The protein below binds the small molecule below.
Small molecule (SMILES): Cc1ccc(O)c(O)c1

Sequence of chain 1.A:
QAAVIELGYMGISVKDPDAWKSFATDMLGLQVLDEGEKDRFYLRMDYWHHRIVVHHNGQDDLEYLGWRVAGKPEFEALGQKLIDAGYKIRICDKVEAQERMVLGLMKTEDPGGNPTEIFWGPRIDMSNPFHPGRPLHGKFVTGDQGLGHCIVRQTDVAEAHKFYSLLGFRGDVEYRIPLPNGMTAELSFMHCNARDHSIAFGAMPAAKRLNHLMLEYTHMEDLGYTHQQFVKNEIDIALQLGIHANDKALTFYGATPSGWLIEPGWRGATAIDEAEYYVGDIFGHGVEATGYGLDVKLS

Binding-site contacts:
Ligand atom C3 contacts residue GLU66 of chain 1.A at 3.3 Å.
Ligand atom C6 contacts residue ARG212 of chain 1.A at 3.8 Å.
Ligand atom O3 contacts residue SER16 of chain 1.A at 3.5 Å (h-bond).
Ligand atom C contacts residue ARG212 of chain 1.A at 3.5 Å.
Ligand atom C2 contacts residue ASP64 of chain 1.A at 3.8 Å.
Ligand atom C3 contacts residue GLN62 of chain 1.A at 3.3 Å.
Ligand atom O4 contacts residue SER16 of chain 1.A at 4.2 Å.
Ligand atom O4 contacts residue GLU66 of chain 1.A at 2.5 Å (salt-bridge).
Ligand atom C5 contacts residue GLN62 of chain 1.A at 2.4 Å.
Ligand atom C6 contacts residue GLN62 of chain 1.A at 2.8 Å.
Ligand atom O3 contacts residue GLN62 of chain 1.A at 3.7 Å.
Ligand atom C2 contacts residue LEU65 of chain 1.A at 3.8 Å (hydrophobic).
Ligand atom O4 contacts residue GLN62 of chain 1.A at 3.1 Å.
Ligand atom O3 contacts residue ASP64 of chain 1.A at 3.8 Å.
Ligand atom O3 contacts residue LEU65 of chain 1.A at 3.0 Å (h-bond).
Ligand atom O3 contacts residue ARG212 of chain 1.A at 3.9 Å.
Ligand atom C1 contacts residue GLN62 of chain 1.A at 3.4 Å.
Ligand atom O3 contacts residue GLU66 of chain 1.A at 2.5 Å (salt-bridge).
Ligand atom C4 contacts residue GLU66 of chain 1.A at 3.3 Å.
Ligand atom C3 contacts residue ARG212 of chain 1.A at 3.5 Å.
Ligand atom C3 contacts residue ASP64 of chain 1.A at 4.2 Å.
Ligand atom C contacts residue ASP64 of chain 1.A at 4.0 Å.
Ligand atom C5 contacts residue ARG212 of chain 1.A at 4.3 Å.
Ligand atom C3 contacts residue LEU65 of chain 1.A at 3.7 Å (hydrophobic).
Ligand atom C contacts residue ARG156 of chain 1.A at 4.4 Å.
Ligand atom C2 contacts residue GLN62 of chain 1.A at 3.6 Å.
Ligand atom C1 contacts residue ASP64 of chain 1.A at 4.5 Å.
Ligand atom C2 contacts residue ARG212 of chain 1.A at 3.4 Å.
Ligand atom C1 contacts residue ARG212 of chain 1.A at 3.5 Å.
Ligand atom C4 contacts residue ARG212 of chain 1.A at 4.0 Å.
Ligand atom C4 contacts residue GLN62 of chain 1.A at 2.7 Å.